Sequence of chain 1.C:
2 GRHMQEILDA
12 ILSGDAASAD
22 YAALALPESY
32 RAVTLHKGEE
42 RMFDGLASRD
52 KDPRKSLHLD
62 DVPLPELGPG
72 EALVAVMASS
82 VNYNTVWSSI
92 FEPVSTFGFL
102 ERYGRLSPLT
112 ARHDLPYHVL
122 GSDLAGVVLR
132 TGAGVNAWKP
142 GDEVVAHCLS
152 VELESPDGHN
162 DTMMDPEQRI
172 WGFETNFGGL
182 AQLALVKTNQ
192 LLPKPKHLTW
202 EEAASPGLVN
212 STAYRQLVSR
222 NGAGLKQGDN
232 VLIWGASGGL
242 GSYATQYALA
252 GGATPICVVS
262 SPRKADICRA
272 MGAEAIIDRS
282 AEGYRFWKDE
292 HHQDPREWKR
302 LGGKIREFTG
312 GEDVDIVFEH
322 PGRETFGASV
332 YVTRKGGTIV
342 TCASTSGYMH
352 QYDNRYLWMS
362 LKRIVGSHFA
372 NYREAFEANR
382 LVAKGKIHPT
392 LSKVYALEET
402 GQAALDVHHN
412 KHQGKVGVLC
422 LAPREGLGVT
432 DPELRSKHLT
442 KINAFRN

This protein binds this small molecule.
Small molecule (SMILES): CC[C@@H](C(=O)O)C(=O)SCCNC(=O)/C=C/NC(=O)[C@H](O)C(C)(C)COP(=O)(O)OP(=O)(O)OC[C@H]1O[C@@H](n2cnc3c(N)ncnc32)[C@H](O)[C@@H]1OP(=O)(O)O

Binding-site contacts:
Ligand atom C41 contacts residue TYR332 of chain 1.C at 3.6 Å (hydrophobic).
Ligand atom O31 contacts residue TYR332 of chain 1.C at 3.2 Å (h-bond).
Ligand atom C10 contacts residue TRP359 of chain 1.C at 3.5 Å (hydrophobic).
Ligand atom N45 contacts residue ARG307 of chain 1.C at 3.7 Å.
Ligand atom O19 contacts residue ARG356 of chain 1.C at 2.9 Å (salt-bridge).
Ligand atom N47 contacts residue GLY303 of chain 1.C at 3.2 Å.
Ligand atom C01 contacts residue ASN85 of chain 1.A at 2.8 Å.
Ligand atom O05 contacts residue HIS369 of chain 1.A at 3.7 Å.
Ligand atom O05 contacts residue PHE174 of chain 1.A at 3.5 Å.
Ligand atom N47 contacts residue GLY304 of chain 1.C at 3.6 Å (h-bond).
Ligand atom C46 contacts residue GLY304 of chain 1.C at 3.7 Å.
Ligand atom N40 contacts residue TYR332 of chain 1.C at 3.5 Å (h-bond).
Ligand atom N49 contacts residue ASP314 of chain 1.C at 3.4 Å (salt-bridge).
Ligand atom O39 contacts residue LYS300 of chain 1.C at 3.2 Å.
Ligand atom C23 contacts residue MET360 of chain 1.C at 3.1 Å (hydrophobic).
Ligand atom C11 contacts residue TRP88 of chain 1.A at 3.4 Å (hydrophobic).
Ligand atom C44 contacts residue TYR332 of chain 1.C at 3.5 Å (hydrophobic).
Ligand atom C22 contacts residue ARG356 of chain 1.C at 3.2 Å.
Ligand atom C48 contacts residue ARG307 of chain 1.C at 3.7 Å.
Ligand atom C04 contacts residue PHE174 of chain 1.A at 3.5 Å (hydrophobic).
Ligand atom C15 contacts residue MET360 of chain 1.C at 3.7 Å (hydrophobic).
Ligand atom O54 contacts residue ARG103 of chain 1.A at 2.5 Å (salt-bridge).
Ligand atom C44 contacts residue ARG307 of chain 1.C at 3.7 Å.
Ligand atom P52 contacts residue ARG103 of chain 1.A at 3.5 Å.
Ligand atom C43 contacts residue TYR332 of chain 1.C at 3.5 Å (hydrophobic).
Ligand atom C07 contacts residue NDP1 of chain 1.E at 3.7 Å.
Ligand atom N42 contacts residue TYR332 of chain 1.C at 3.6 Å.
Ligand atom O06 contacts residue ASN85 of chain 1.A at 3.3 Å.
Ligand atom C38 contacts residue LYS300 of chain 1.C at 3.7 Å.
Ligand atom C10 contacts residue NDP1 of chain 1.E at 3.6 Å.
Ligand atom O55 contacts residue ARG103 of chain 1.A at 3.3 Å (salt-bridge).
Ligand atom O06 contacts residue PHE174 of chain 1.A at 2.7 Å.
Ligand atom C43 contacts residue ARG307 of chain 1.C at 3.4 Å.
Ligand atom O08 contacts residue NDP1 of chain 1.E at 2.8 Å (h-bond).
Ligand atom O14 contacts residue PRO94 of chain 1.A at 3.5 Å.
Ligand atom C02 contacts residue ASN85 of chain 1.A at 3.2 Å.
Ligand atom N42 contacts residue ARG307 of chain 1.C at 3.6 Å (salt-bridge).
Ligand atom O50 contacts residue ARG307 of chain 1.C at 3.7 Å.
Ligand atom N17 contacts residue PHE100 of chain 1.A at 3.7 Å.
Ligand atom C01 contacts residue LEU209 of chain 1.A at 3.6 Å (hydrophobic).

Sequence of chain 1.A:
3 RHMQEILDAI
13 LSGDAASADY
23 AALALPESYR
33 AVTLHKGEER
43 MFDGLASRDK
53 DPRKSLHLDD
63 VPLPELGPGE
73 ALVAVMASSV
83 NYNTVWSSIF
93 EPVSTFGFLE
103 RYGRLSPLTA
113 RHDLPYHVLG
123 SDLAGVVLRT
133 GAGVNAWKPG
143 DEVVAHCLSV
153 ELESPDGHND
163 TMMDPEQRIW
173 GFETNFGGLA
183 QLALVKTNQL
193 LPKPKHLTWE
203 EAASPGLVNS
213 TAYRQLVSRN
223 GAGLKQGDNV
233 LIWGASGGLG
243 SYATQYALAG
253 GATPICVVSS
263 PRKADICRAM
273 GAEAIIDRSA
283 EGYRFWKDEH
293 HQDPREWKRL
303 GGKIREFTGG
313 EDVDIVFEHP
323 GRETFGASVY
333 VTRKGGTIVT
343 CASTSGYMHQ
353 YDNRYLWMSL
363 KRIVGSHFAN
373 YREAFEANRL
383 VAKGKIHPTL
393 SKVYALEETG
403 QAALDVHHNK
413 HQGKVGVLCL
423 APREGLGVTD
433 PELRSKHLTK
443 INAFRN